A small-molecule ligand and the protein it binds are described below.
Small molecule (SMILES): CN[C@@H]1[C@H](O)[C@H](NC)[C@H]2O[C@]3(O)[C@H](O[C@@H]2[C@H]1O)O[C@H](C)CC3(O)O

Sequence of chain 1.A:
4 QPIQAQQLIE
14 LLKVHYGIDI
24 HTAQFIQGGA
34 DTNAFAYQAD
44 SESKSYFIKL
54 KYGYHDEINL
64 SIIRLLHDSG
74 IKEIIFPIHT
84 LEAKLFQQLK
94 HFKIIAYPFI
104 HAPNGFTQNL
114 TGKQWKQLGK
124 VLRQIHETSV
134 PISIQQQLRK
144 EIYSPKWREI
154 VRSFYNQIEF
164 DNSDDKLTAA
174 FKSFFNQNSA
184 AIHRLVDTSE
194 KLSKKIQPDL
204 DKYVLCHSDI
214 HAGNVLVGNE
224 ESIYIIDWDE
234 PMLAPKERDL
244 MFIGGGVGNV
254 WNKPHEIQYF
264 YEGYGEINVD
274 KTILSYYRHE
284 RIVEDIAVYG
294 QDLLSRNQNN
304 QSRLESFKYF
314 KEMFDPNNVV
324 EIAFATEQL

Binding-site contacts:
Ligand atom O1B contacts residue TYR292 of chain 1.A at 2.9 Å (h-bond).
Ligand atom N10 contacts residue ASP212 of chain 1.A at 3.7 Å.
Ligand atom O1B contacts residue ASP288 of chain 1.A at 3.8 Å.
Ligand atom C12 contacts residue HIS214 of chain 1.A at 4.0 Å.
Ligand atom C4 contacts residue ASP288 of chain 1.A at 4.0 Å.
Ligand atom O4B contacts residue VAL250 of chain 1.A at 3.8 Å.
Ligand atom C8M contacts residue TYR292 of chain 1.A at 3.7 Å (hydrophobic).
Ligand atom C2M contacts residue TYR312 of chain 1.A at 3.7 Å (hydrophobic).
Ligand atom O9 contacts residue ASP288 of chain 1.A at 3.6 Å (salt-bridge).
Ligand atom C11 contacts residue ASP212 of chain 1.A at 3.4 Å.
Ligand atom N8 contacts residue TYR292 of chain 1.A at 3.1 Å (h-bond).
Ligand atom C7 contacts residue ARG284 of chain 1.A at 3.9 Å.
Ligand atom O2B contacts residue ARG284 of chain 1.A at 3.0 Å (salt-bridge).
Ligand atom C8M contacts residue ASP288 of chain 1.A at 3.6 Å.
Ligand atom C6 contacts residue ARG284 of chain 1.A at 3.6 Å.
Ligand atom C7 contacts residue TYR292 of chain 1.A at 3.9 Å (hydrophobic).
Ligand atom C8M contacts residue VAL291 of chain 1.A at 3.7 Å (hydrophobic).
Ligand atom C5 contacts residue ASP288 of chain 1.A at 3.7 Å.
Ligand atom O4A contacts residue ASP288 of chain 1.A at 3.2 Å (salt-bridge).
Ligand atom C5 contacts residue ARG284 of chain 1.A at 4.0 Å.
Ligand atom O5 contacts residue ARG284 of chain 1.A at 3.0 Å (salt-bridge).
Ligand atom O11 contacts residue ASP212 of chain 1.A at 2.5 Å (salt-bridge).
Ligand atom O4A contacts residue TYR292 of chain 1.A at 3.2 Å (h-bond).
Ligand atom C8 contacts residue ASP288 of chain 1.A at 3.8 Å.
Ligand atom C3 contacts residue TYR312 of chain 1.A at 3.9 Å (hydrophobic).
Ligand atom C2M contacts residue PHE109 of chain 1.A at 4.0 Å (hydrophobic).
Ligand atom C8 contacts residue TYR292 of chain 1.A at 3.8 Å (hydrophobic).
Ligand atom N8 contacts residue ASP288 of chain 1.A at 2.8 Å (salt-bridge).
Ligand atom O5 contacts residue ASP288 of chain 1.A at 2.7 Å (salt-bridge).
Ligand atom C12 contacts residue ARG284 of chain 1.A at 3.8 Å.
Ligand atom C6 contacts residue HIS214 of chain 1.A at 3.7 Å.
Ligand atom C7 contacts residue ASP288 of chain 1.A at 3.8 Å.
Ligand atom C3 contacts residue TYR292 of chain 1.A at 3.7 Å (hydrophobic).
Ligand atom O4B contacts residue GLU315 of chain 1.A at 3.9 Å.
Ligand atom O2B contacts residue HIS214 of chain 1.A at 2.9 Å (h-bond).
Ligand atom C11 contacts residue ARG284 of chain 1.A at 3.8 Å.
Ligand atom C4 contacts residue TYR292 of chain 1.A at 3.8 Å (hydrophobic).
Ligand atom C5 contacts residue TYR292 of chain 1.A at 3.8 Å (hydrophobic).
Ligand atom O11 contacts residue HIS214 of chain 1.A at 3.3 Å (h-bond).
Ligand atom O11 contacts residue ASN217 of chain 1.A at 4.0 Å.